The protein below binds the small molecule below.
Small molecule (SMILES): COC(=O)[C@@H](C)c1ccc(-c2ccccc2)c(F)c1

Binding-site contacts:
Ligand atom C4 contacts residue TRP355 of chain 1.B at 3.9 Å (hydrophobic).
Ligand atom C3 contacts residue LEU320 of chain 1.B at 3.9 Å (hydrophobic).
Ligand atom C16 contacts residue VAL84 of chain 1.B at 3.2 Å (hydrophobic).
Ligand atom C contacts residue GLY494 of chain 1.B at 3.8 Å.
Ligand atom C8 contacts residue VAL317 of chain 1.B at 3.5 Å (hydrophobic).
Ligand atom C4 contacts residue LEU320 of chain 1.B at 4.0 Å (hydrophobic).
Ligand atom C1 contacts residue MET490 of chain 1.B at 3.9 Å (hydrophobic).
Ligand atom C9 contacts residue VAL317 of chain 1.B at 3.8 Å (hydrophobic).
Ligand atom O1 contacts residue ARG88 of chain 1.B at 2.7 Å (salt-bridge).
Ligand atom C12 contacts residue TYR323 of chain 1.B at 3.6 Å (hydrophobic).
Ligand atom C16 contacts residue ALA495 of chain 1.B at 3.5 Å (hydrophobic).
Ligand atom C contacts residue TRP355 of chain 1.B at 3.7 Å (hydrophobic).
Ligand atom C contacts residue SER498 of chain 1.B at 3.7 Å.
Ligand atom C1 contacts residue SER498 of chain 1.B at 3.8 Å.
Ligand atom C3 contacts residue SER498 of chain 1.B at 3.1 Å.
Ligand atom C1 contacts residue GLY494 of chain 1.B at 3.5 Å.
Ligand atom C14 contacts residue TYR323 of chain 1.B at 3.6 Å (hydrophobic).
Ligand atom C8 contacts residue ALA495 of chain 1.B at 3.7 Å (hydrophobic).
Ligand atom O contacts residue ARG88 of chain 1.B at 3.0 Å (salt-bridge).
Ligand atom C16 contacts residue ARG88 of chain 1.B at 3.0 Å.
Ligand atom C6 contacts residue ALA495 of chain 1.B at 3.8 Å (hydrophobic).
Ligand atom C5 contacts residue TYR353 of chain 1.B at 3.5 Å (hydrophobic).
Ligand atom O1 contacts residue ALA495 of chain 1.B at 3.6 Å.
Ligand atom C7 contacts residue ALA495 of chain 1.B at 3.6 Å (hydrophobic).
Ligand atom C2 contacts residue SER498 of chain 1.B at 3.5 Å.
Ligand atom C9 contacts residue ALA495 of chain 1.B at 3.9 Å (hydrophobic).
Ligand atom C13 contacts residue LEU327 of chain 1.B at 3.8 Å (hydrophobic).
Ligand atom O contacts residue ILE491 of chain 1.B at 3.6 Å.
Ligand atom C4 contacts residue TYR353 of chain 1.B at 3.1 Å (hydrophobic).
Ligand atom C1 contacts residue ALA495 of chain 1.B at 3.7 Å (hydrophobic).
Ligand atom C5 contacts residue TRP355 of chain 1.B at 3.4 Å (hydrophobic).
Ligand atom C7 contacts residue VAL317 of chain 1.B at 3.8 Å (hydrophobic).
Ligand atom C5 contacts residue SER498 of chain 1.B at 3.3 Å.
Ligand atom O contacts residue TYR323 of chain 1.B at 2.4 Å (h-bond).
Ligand atom C10 contacts residue ILE491 of chain 1.B at 3.8 Å (hydrophobic).
Ligand atom C4 contacts residue SER498 of chain 1.B at 3.0 Å.
Ligand atom C16 contacts residue LEU499 of chain 1.B at 3.3 Å (hydrophobic).
Ligand atom C13 contacts residue VAL84 of chain 1.B at 4.0 Å (hydrophobic).
Ligand atom F contacts residue ILE491 of chain 1.B at 3.7 Å.
Ligand atom C14 contacts residue ARG88 of chain 1.B at 3.3 Å.

Sequence of chain 1.B:
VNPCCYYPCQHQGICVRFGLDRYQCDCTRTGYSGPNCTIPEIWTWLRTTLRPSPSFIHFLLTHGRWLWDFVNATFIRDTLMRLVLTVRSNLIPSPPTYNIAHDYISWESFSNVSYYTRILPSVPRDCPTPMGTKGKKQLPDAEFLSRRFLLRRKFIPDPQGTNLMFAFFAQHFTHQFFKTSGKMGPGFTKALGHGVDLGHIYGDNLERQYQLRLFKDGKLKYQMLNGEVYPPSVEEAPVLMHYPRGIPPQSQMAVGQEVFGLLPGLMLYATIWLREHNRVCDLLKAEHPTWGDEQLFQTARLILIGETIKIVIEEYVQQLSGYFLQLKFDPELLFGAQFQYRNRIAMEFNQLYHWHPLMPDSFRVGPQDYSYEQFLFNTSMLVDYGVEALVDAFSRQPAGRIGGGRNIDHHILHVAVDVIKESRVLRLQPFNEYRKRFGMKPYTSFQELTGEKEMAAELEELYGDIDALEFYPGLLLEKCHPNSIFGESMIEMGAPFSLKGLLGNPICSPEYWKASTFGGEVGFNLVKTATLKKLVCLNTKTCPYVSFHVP